Binding-site contacts:
Ligand atom C24 contacts residue PRO550 of chain 1.A at 3.6 Å (hydrophobic).
Ligand atom C07 contacts residue SER554 of chain 1.A at 3.1 Å.
Ligand atom C07 contacts residue LEU655 of chain 1.A at 3.5 Å (hydrophobic).
Ligand atom O11 contacts residue SER554 of chain 1.A at 3.1 Å (h-bond).
Ligand atom C08 contacts residue SER554 of chain 1.A at 3.2 Å.
Ligand atom C10 contacts residue ASN557 of chain 1.A at 3.9 Å.
Ligand atom C07 contacts residue PRO558 of chain 1.A at 3.8 Å (hydrophobic).
Ligand atom C26 contacts residue PRO550 of chain 1.A at 3.5 Å (hydrophobic).
Ligand atom C05 contacts residue SER650 of chain 1.D at 3.5 Å.
Ligand atom C09 contacts residue SER554 of chain 1.A at 3.1 Å.
Ligand atom C12 contacts residue ASN557 of chain 1.A at 3.7 Å.
Ligand atom C25 contacts residue ASN549 of chain 1.A at 3.6 Å.
Ligand atom C23 contacts residue ASN557 of chain 1.A at 3.2 Å.
Ligand atom C18 contacts residue SER813 of chain 1.B at 3.8 Å.
Ligand atom C06 contacts residue LEU655 of chain 1.A at 3.8 Å (hydrophobic).
Ligand atom C25 contacts residue PRO550 of chain 1.A at 3.2 Å (hydrophobic).
Ligand atom C16 contacts residue PHE658 of chain 1.A at 3.1 Å (hydrophobic).
Ligand atom C13 contacts residue ASN557 of chain 1.A at 3.5 Å.
Ligand atom C07 contacts residue PHE555 of chain 1.A at 3.3 Å (hydrophobic).
Ligand atom C18 contacts residue ALA814 of chain 1.B at 3.8 Å (hydrophobic).
Ligand atom C14 contacts residue PHE658 of chain 1.A at 3.6 Å (hydrophobic).
Ligand atom C17 contacts residue ALA812 of chain 1.B at 3.6 Å (hydrophobic).
Ligand atom N21 contacts residue PHE658 of chain 1.A at 3.9 Å.
Ligand atom C12 contacts residue PRO558 of chain 1.A at 3.9 Å (hydrophobic).
Ligand atom N15 contacts residue PHE658 of chain 1.A at 3.0 Å.
Ligand atom C20 contacts residue ASN557 of chain 1.A at 3.7 Å.
Ligand atom C13 contacts residue PHE658 of chain 1.A at 3.6 Å (hydrophobic).
Ligand atom C22 contacts residue ASN557 of chain 1.A at 3.7 Å.
Ligand atom C18 contacts residue ALA812 of chain 1.B at 3.3 Å (hydrophobic).
Ligand atom C20 contacts residue PHE658 of chain 1.A at 3.6 Å (hydrophobic).
Ligand atom C06 contacts residue PHE555 of chain 1.A at 3.2 Å (hydrophobic).
Ligand atom C16 contacts residue ASN654 of chain 1.A at 3.4 Å.
Ligand atom C08 contacts residue LEU655 of chain 1.A at 3.6 Å (hydrophobic).
Ligand atom C12 contacts residue LEU655 of chain 1.A at 3.8 Å (hydrophobic).
Ligand atom C17 contacts residue SER813 of chain 1.B at 3.7 Å.
Ligand atom N01 contacts residue ASN819 of chain 1.A at 3.6 Å.
Ligand atom C10 contacts residue SER554 of chain 1.A at 3.1 Å.
Ligand atom C14 contacts residue ASN557 of chain 1.A at 3.8 Å.
Ligand atom N21 contacts residue ASN557 of chain 1.A at 3.5 Å (h-bond).
Ligand atom C06 contacts residue TYR651 of chain 1.A at 3.3 Å (hydrophobic).

Sequence of chain 1.D:
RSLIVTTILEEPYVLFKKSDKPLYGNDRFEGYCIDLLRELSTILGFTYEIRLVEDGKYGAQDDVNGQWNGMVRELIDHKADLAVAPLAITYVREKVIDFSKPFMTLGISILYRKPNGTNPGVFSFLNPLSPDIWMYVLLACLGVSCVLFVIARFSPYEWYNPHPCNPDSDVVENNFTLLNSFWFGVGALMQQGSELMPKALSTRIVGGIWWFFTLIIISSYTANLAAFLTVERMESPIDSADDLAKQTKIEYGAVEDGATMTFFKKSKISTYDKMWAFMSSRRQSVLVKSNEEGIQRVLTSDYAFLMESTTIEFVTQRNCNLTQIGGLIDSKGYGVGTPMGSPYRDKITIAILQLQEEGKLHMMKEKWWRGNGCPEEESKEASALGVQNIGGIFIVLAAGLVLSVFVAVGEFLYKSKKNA

Sequence of chain 1.B:
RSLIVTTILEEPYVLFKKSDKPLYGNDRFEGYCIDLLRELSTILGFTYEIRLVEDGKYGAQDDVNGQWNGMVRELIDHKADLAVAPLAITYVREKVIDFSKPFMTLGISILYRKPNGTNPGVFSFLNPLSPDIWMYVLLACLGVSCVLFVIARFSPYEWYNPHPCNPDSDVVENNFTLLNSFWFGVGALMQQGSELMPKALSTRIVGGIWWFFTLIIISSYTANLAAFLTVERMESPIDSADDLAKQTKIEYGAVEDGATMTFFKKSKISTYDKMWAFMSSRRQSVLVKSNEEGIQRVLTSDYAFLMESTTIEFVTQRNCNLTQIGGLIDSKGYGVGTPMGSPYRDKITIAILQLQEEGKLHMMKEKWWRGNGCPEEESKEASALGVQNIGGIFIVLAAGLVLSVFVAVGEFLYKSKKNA

Sequence of chain 1.A:
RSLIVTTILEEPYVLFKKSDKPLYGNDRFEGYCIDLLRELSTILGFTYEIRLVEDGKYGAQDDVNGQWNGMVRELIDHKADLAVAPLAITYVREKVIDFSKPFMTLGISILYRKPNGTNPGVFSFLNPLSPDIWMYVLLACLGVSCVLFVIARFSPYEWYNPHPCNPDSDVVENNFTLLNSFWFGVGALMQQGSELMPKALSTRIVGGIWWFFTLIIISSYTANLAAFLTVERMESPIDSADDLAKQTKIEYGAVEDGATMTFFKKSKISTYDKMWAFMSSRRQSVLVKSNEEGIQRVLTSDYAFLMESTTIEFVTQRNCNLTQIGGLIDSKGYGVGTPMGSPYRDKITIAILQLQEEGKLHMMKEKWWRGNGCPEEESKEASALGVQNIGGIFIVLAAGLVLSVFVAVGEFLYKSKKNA

This small molecule binds to this protein.
Small molecule (SMILES): N#Cc1ccccc1-c1cc(-c2ccccn2)cn(-c2ccccc2)c1=O